The protein below binds the small molecule below.
Small molecule (SMILES): CC(=O)N[C@@H]1[C@@H](O)[C@H](O)[C@@H](CO)O[C@H]1O

Sequence of chain 1.B:
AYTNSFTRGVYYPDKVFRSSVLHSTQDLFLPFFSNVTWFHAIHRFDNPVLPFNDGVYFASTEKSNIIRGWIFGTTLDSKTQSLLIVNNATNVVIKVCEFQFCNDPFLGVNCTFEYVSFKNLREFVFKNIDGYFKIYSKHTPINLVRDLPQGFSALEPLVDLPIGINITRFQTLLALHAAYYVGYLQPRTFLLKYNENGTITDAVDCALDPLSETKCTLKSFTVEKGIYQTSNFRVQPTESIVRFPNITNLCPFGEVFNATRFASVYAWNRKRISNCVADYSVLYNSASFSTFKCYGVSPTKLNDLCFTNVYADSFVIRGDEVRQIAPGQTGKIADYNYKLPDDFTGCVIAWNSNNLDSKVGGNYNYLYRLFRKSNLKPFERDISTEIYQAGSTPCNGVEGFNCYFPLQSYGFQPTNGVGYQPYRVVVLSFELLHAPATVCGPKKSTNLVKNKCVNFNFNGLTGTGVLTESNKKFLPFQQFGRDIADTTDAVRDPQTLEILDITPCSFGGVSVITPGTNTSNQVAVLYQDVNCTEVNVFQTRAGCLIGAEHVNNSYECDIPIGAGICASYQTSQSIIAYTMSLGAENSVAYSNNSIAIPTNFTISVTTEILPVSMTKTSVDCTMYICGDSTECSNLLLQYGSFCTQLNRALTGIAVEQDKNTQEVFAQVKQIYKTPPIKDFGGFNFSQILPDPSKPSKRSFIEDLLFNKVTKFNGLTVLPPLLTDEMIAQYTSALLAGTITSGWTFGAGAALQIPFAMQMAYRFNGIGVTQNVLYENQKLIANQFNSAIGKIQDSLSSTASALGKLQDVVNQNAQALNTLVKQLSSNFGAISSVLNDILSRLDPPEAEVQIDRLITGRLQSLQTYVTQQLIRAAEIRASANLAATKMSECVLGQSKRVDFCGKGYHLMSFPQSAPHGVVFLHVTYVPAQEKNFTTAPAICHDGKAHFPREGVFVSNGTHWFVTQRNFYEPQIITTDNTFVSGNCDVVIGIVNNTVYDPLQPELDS

Binding-site contacts:
Ligand atom O7 contacts residue ASN1074 of chain 1.B at 4.3 Å.
Ligand atom C1 contacts residue ASN1074 of chain 1.B at 1.4 Å.
Ligand atom C6 contacts residue ALA706 of chain 1.B at 4.1 Å (hydrophobic).
Ligand atom O5 contacts residue ASN1074 of chain 1.B at 2.4 Å (h-bond).
Ligand atom C5 contacts residue ALA706 of chain 1.B at 3.7 Å (hydrophobic).
Ligand atom C8 contacts residue ASN1074 of chain 1.B at 4.2 Å.
Ligand atom C8 contacts residue LYS1073 of chain 1.B at 4.1 Å.
Ligand atom C5 contacts residue ASN1074 of chain 1.B at 3.7 Å.
Ligand atom C7 contacts residue ASN1074 of chain 1.B at 3.9 Å.
Ligand atom C3 contacts residue ASN1074 of chain 1.B at 3.8 Å.
Ligand atom C2 contacts residue ASN1074 of chain 1.B at 2.5 Å.
Ligand atom C4 contacts residue ASN1074 of chain 1.B at 4.2 Å.
Ligand atom N2 contacts residue ASN1074 of chain 1.B at 2.9 Å (h-bond).
Ligand atom O4 contacts residue ALA706 of chain 1.B at 4.4 Å.
Ligand atom C8 contacts residue GLU1072 of chain 1.B at 3.5 Å.